Binding-site contacts:
Ligand atom O1 contacts residue MET223 of chain 18.A at 3.6 Å (h-bond).
Ligand atom N3A contacts residue TYR151 of chain 18.A at 3.3 Å.
Ligand atom C3B contacts residue ILE123 of chain 18.A at 3.9 Å (hydrophobic).
Ligand atom C5C contacts residue LEU99 of chain 18.A at 3.6 Å (hydrophobic).
Ligand atom C4C contacts residue THR121 of chain 18.A at 3.7 Å.
Ligand atom C5A contacts residue ALA149 of chain 18.A at 3.2 Å (hydrophobic).
Ligand atom O1 contacts residue TYR197 of chain 18.A at 3.9 Å.
Ligand atom C4A contacts residue LEU186 of chain 18.A at 3.9 Å (hydrophobic).
Ligand atom C5A contacts residue LEU186 of chain 18.A at 3.6 Å (hydrophobic).
Ligand atom C2B contacts residue ILE123 of chain 18.A at 3.5 Å (hydrophobic).
Ligand atom C7C contacts residue LEU99 of chain 18.A at 3.5 Å (hydrophobic).
Ligand atom O1B contacts residue LEU99 of chain 18.A at 3.1 Å.
Ligand atom C2B contacts residue LEU226 of chain 18.A at 3.6 Å (hydrophobic).
Ligand atom O1A contacts residue ALA149 of chain 18.A at 3.7 Å.
Ligand atom N2 contacts residue ASN221 of chain 18.A at 3.9 Å.
Ligand atom C5C contacts residue THR101 of chain 18.A at 3.7 Å.
Ligand atom C4 contacts residue TYR197 of chain 18.A at 3.6 Å (hydrophobic).
Ligand atom C2C contacts residue THR101 of chain 18.A at 3.8 Å.
Ligand atom C6B contacts residue ILE188 of chain 18.A at 3.7 Å (hydrophobic).
Ligand atom C4A contacts residue TYR151 of chain 18.A at 3.8 Å (hydrophobic).
Ligand atom O1A contacts residue LEU186 of chain 18.A at 3.7 Å.
Ligand atom C6C contacts residue LEU99 of chain 18.A at 3.6 Å (hydrophobic).
Ligand atom C5A contacts residue PRO173 of chain 18.A at 3.5 Å (hydrophobic).
Ligand atom C31 contacts residue TYR197 of chain 18.A at 3.7 Å (hydrophobic).
Ligand atom C1B contacts residue LEU99 of chain 18.A at 3.9 Å (hydrophobic).
Ligand atom C4A contacts residue PRO173 of chain 18.A at 3.3 Å (hydrophobic).
Ligand atom C2A contacts residue LEU186 of chain 18.A at 3.7 Å (hydrophobic).
Ligand atom C6C contacts residue ILE123 of chain 18.A at 3.6 Å (hydrophobic).
Ligand atom C6C contacts residue TRP97 of chain 18.A at 3.9 Å (hydrophobic).
Ligand atom C3B contacts residue LEU226 of chain 18.A at 3.5 Å (hydrophobic).
Ligand atom C5B contacts residue ILE188 of chain 18.A at 3.6 Å (hydrophobic).
Ligand atom C31 contacts residue ASN199 of chain 18.A at 3.4 Å.
Ligand atom C7C contacts residue ILE123 of chain 18.A at 3.5 Å (hydrophobic).
Ligand atom C3 contacts residue TYR197 of chain 18.A at 3.7 Å (hydrophobic).
Ligand atom C4B contacts residue LEU226 of chain 18.A at 3.9 Å (hydrophobic).
Ligand atom O1B contacts residue TRP97 of chain 18.A at 3.6 Å.
Ligand atom O1A contacts residue LEU226 of chain 18.A at 3.8 Å.
Ligand atom C1C contacts residue TYR197 of chain 18.A at 3.7 Å (hydrophobic).
Ligand atom C5 contacts residue TYR197 of chain 18.A at 3.8 Å (hydrophobic).
Ligand atom C5A contacts residue VAL175 of chain 18.A at 3.9 Å (hydrophobic).

A protein and the small-molecule ligand that binds it are described below.
Small molecule (SMILES): Cc1cc(CCCCCCCOc2ccc(C3=NCCO3)cc2)on1

Sequence of chain 18.A:
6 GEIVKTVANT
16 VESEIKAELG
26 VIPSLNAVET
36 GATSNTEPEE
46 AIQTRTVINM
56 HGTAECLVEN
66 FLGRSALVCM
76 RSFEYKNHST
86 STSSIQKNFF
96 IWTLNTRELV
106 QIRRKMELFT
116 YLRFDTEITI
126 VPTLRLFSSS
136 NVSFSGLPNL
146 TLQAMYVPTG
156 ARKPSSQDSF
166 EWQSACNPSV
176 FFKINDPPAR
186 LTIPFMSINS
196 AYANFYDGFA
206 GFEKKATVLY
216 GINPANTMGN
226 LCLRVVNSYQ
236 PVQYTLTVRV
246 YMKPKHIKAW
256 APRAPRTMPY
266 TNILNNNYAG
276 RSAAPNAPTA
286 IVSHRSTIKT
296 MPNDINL

Sequence of chain 18.C:
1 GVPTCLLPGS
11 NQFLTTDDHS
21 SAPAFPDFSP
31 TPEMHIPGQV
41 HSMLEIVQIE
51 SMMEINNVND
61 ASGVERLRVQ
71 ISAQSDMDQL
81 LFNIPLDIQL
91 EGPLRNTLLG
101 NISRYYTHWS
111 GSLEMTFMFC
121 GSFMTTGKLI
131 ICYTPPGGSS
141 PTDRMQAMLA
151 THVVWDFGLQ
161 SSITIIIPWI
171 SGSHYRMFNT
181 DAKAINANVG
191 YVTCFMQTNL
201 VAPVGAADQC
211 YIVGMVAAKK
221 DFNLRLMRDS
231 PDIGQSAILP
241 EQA